Sequence of chain 55.F:
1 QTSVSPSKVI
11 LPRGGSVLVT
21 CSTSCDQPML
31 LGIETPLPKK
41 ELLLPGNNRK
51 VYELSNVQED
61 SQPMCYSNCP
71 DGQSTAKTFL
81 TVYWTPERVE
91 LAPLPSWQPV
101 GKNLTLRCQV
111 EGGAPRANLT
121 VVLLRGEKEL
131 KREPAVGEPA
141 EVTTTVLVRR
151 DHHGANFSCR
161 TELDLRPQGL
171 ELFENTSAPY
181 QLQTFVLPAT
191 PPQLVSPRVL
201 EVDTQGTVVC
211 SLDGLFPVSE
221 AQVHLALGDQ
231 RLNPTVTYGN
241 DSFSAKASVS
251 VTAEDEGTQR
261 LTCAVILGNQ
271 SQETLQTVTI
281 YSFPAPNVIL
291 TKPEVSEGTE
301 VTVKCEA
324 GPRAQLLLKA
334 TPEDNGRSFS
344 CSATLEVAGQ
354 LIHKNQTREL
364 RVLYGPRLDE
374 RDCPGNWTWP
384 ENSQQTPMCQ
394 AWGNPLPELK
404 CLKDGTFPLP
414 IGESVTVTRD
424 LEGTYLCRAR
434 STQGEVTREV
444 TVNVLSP

Binding-site contacts:
Ligand atom N2 contacts residue LEU147 of chain 55.F at 3.6 Å.
Ligand atom C8 contacts residue VAL146 of chain 55.F at 4.5 Å (hydrophobic).
Ligand atom C5 contacts residue ASN103 of chain 55.F at 4.0 Å.
Ligand atom C1 contacts residue ASN103 of chain 55.F at 1.7 Å.
Ligand atom C1 contacts residue THR145 of chain 55.F at 3.4 Å.
Ligand atom C2 contacts residue ASN103 of chain 55.F at 3.2 Å.
Ligand atom C7 contacts residue LEU147 of chain 55.F at 3.1 Å (hydrophobic).
Ligand atom C2 contacts residue THR145 of chain 55.F at 4.1 Å.
Ligand atom N2 contacts residue THR145 of chain 55.F at 4.0 Å.
Ligand atom O5 contacts residue ASN103 of chain 55.F at 2.6 Å (h-bond).
Ligand atom C8 contacts residue LEU147 of chain 55.F at 3.4 Å (hydrophobic).
Ligand atom O5 contacts residue THR145 of chain 55.F at 4.0 Å.
Ligand atom O7 contacts residue LEU147 of chain 55.F at 3.0 Å.
Ligand atom C5 contacts residue THR145 of chain 55.F at 4.0 Å.
Ligand atom C2 contacts residue LEU147 of chain 55.F at 4.3 Å (hydrophobic).
Ligand atom C3 contacts residue ASN103 of chain 55.F at 4.5 Å.
Ligand atom C3 contacts residue THR145 of chain 55.F at 4.1 Å.
Ligand atom N2 contacts residue ASN103 of chain 55.F at 3.8 Å.

A small-molecule ligand and the protein it binds are described below.
Small molecule (SMILES): CC(=O)N[C@@H]1[C@@H](O)[C@H](O)[C@@H](CO)O[C@H]1O